Sequence of chain 1.A:
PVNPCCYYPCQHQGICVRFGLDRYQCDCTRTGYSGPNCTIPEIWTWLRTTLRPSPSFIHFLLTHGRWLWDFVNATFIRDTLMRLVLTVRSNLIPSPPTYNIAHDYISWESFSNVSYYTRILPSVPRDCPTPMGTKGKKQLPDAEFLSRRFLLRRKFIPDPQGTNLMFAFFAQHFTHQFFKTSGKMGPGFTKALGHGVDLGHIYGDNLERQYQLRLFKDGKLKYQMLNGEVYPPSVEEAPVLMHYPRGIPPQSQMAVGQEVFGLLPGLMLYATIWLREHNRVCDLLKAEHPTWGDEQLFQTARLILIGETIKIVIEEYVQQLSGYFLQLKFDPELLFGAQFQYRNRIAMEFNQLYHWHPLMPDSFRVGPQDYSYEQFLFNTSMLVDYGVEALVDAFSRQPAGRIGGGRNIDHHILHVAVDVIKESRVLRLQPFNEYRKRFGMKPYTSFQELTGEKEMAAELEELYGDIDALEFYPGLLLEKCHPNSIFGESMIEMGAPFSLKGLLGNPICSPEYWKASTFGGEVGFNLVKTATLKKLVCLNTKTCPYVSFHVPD

Binding-site contacts:
Ligand atom C5 contacts residue GLN219 of chain 1.A at 4.3 Å.
Ligand atom C8 contacts residue PHE196 of chain 2.A at 4.0 Å (hydrophobic).
Ligand atom C1 contacts residue GLU116 of chain 2.A at 4.0 Å.
Ligand atom C1 contacts residue TYR123 of chain 2.A at 3.9 Å (hydrophobic).
Ligand atom C1 contacts residue SER122 of chain 2.A at 4.3 Å.
Ligand atom C5 contacts residue PRO246 of chain 1.A at 4.3 Å (hydrophobic).
Ligand atom C2 contacts residue ASN120 of chain 2.A at 2.4 Å.
Ligand atom C3 contacts residue ASN120 of chain 2.A at 3.8 Å.
Ligand atom O6 contacts residue TYR218 of chain 1.A at 3.8 Å.
Ligand atom O5 contacts residue TYR123 of chain 2.A at 3.6 Å.
Ligand atom O7 contacts residue LEU214 of chain 1.A at 4.0 Å.
Ligand atom O5 contacts residue GLN219 of chain 1.A at 4.0 Å.
Ligand atom C4 contacts residue ASN120 of chain 2.A at 4.2 Å.
Ligand atom C5 contacts residue PHE196 of chain 2.A at 4.1 Å (hydrophobic).
Ligand atom C7 contacts residue ASN120 of chain 2.A at 3.5 Å.
Ligand atom C6 contacts residue TYR218 of chain 1.A at 3.4 Å (hydrophobic).
Ligand atom N2 contacts residue SER122 of chain 2.A at 4.0 Å.
Ligand atom O6 contacts residue PRO246 of chain 1.A at 3.2 Å.
Ligand atom O5 contacts residue GLU116 of chain 2.A at 3.9 Å.
Ligand atom O6 contacts residue GLU215 of chain 1.A at 4.3 Å.
Ligand atom O6 contacts residue TYR123 of chain 2.A at 3.0 Å (h-bond).
Ligand atom C5 contacts residue ASN120 of chain 2.A at 3.7 Å.
Ligand atom C2 contacts residue LEU214 of chain 1.A at 4.3 Å (hydrophobic).
Ligand atom C5 contacts residue LEU214 of chain 1.A at 4.1 Å (hydrophobic).
Ligand atom C1 contacts residue ASN120 of chain 2.A at 1.5 Å.
Ligand atom C5 contacts residue TYR218 of chain 1.A at 3.7 Å (hydrophobic).
Ligand atom O6 contacts residue GLN219 of chain 1.A at 4.2 Å.
Ligand atom C6 contacts residue LEU214 of chain 1.A at 3.8 Å (hydrophobic).
Ligand atom C8 contacts residue MET192 of chain 2.A at 3.3 Å (hydrophobic).
Ligand atom O6 contacts residue GLN219 of chain 1.A at 3.2 Å (h-bond).
Ligand atom O6 contacts residue PHE196 of chain 2.A at 3.8 Å.
Ligand atom O2 contacts residue GLN219 of chain 1.A at 4.1 Å.
Ligand atom C4 contacts residue LEU214 of chain 1.A at 3.6 Å (hydrophobic).
Ligand atom O7 contacts residue ASN120 of chain 2.A at 3.6 Å (h-bond).
Ligand atom C6 contacts residue GLN219 of chain 1.A at 3.5 Å.
Ligand atom N2 contacts residue ASN120 of chain 2.A at 2.8 Å (h-bond).
Ligand atom C6 contacts residue TYR123 of chain 2.A at 3.9 Å (hydrophobic).
Ligand atom O5 contacts residue ASN120 of chain 2.A at 2.4 Å (h-bond).
Ligand atom O5 contacts residue LEU214 of chain 1.A at 3.8 Å.
Ligand atom C6 contacts residue PRO246 of chain 1.A at 3.1 Å (hydrophobic).

Sequence of chain 2.A:
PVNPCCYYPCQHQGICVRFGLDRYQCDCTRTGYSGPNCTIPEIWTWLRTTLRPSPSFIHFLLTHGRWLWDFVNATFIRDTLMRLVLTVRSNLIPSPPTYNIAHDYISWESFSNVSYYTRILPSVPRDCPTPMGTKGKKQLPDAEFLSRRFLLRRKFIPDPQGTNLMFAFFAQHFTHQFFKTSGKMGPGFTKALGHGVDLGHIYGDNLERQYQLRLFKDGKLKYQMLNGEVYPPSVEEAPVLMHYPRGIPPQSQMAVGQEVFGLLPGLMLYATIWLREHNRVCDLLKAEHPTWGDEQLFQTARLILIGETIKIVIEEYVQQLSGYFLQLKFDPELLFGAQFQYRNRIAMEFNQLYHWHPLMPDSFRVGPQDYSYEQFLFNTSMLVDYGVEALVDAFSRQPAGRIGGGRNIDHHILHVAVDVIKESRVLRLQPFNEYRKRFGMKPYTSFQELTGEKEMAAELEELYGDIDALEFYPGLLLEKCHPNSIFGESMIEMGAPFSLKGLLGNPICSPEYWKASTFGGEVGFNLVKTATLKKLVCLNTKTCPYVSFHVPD

The protein below binds the small molecule below.
Small molecule (SMILES): CC(=O)N[C@H]1[C@H](O[C@H]2[C@H](O)[C@@H](NC(C)=O)CO[C@@H]2CO)O[C@H](CO)[C@@H](O[C@@H]2O[C@H](CO[C@@H]3O[C@H](CO)[C@@H](O)[C@H](O[C@H]4O[C@H](CO)[C@@H](O)[C@H](O)[C@@H]4O)[C@@H]3O)[C@@H](O)[C@H](O)[C@@H]2O)[C@@H]1O